A small-molecule ligand and the protein it binds are described below.
Small molecule (SMILES): Nc1ncnc2c1ncn2[C@H]1C[C@H](O)[C@@H](COP(=O)(O)O)O1

Sequence of chain 16.A:
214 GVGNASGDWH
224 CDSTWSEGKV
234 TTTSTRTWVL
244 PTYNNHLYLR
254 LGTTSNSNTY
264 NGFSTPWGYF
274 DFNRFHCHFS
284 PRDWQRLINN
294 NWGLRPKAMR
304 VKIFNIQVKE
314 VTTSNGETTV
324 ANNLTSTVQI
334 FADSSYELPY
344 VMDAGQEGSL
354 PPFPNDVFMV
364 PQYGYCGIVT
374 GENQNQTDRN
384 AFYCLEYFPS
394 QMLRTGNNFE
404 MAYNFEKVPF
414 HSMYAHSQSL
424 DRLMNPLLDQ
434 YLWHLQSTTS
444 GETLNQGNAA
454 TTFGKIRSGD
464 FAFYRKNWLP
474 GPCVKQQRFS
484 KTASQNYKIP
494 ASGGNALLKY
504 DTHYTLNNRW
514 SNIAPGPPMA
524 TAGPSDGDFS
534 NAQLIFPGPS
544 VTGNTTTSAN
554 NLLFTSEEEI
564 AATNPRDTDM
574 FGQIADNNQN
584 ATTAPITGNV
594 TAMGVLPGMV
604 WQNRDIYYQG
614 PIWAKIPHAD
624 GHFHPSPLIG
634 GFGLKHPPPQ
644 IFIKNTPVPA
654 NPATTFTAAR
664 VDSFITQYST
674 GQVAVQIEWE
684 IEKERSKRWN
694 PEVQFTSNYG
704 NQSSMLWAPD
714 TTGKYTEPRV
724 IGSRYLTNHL

Binding-site contacts:
Ligand atom C1' contacts residue PRO628 of chain 16.A at 3.9 Å (hydrophobic).
Ligand atom C6 contacts residue PRO412 of chain 16.A at 4.3 Å (hydrophobic).
Ligand atom C5 contacts residue SER629 of chain 16.A at 3.5 Å.
Ligand atom C4 contacts residue PRO412 of chain 16.A at 4.1 Å (hydrophobic).
Ligand atom N7 contacts residue ASN606 of chain 16.A at 4.2 Å.
Ligand atom C4 contacts residue PRO628 of chain 16.A at 3.0 Å (hydrophobic).
Ligand atom C8 contacts residue HIS627 of chain 16.A at 3.5 Å.
Ligand atom C2' contacts residue PRO628 of chain 16.A at 3.6 Å (hydrophobic).
Ligand atom C3' contacts residue HIS627 of chain 16.A at 4.3 Å.
Ligand atom C2 contacts residue PRO628 of chain 16.A at 3.5 Å (hydrophobic).
Ligand atom O1P contacts residue HIS625 of chain 15.A at 2.8 Å (h-bond).
Ligand atom N3 contacts residue PRO628 of chain 16.A at 3.5 Å (h-bond).
Ligand atom N1 contacts residue VAL411 of chain 16.A at 4.3 Å.
Ligand atom N9 contacts residue PRO412 of chain 16.A at 4.2 Å.
Ligand atom N7 contacts residue PRO412 of chain 16.A at 4.3 Å.
Ligand atom N1 contacts residue PRO628 of chain 16.A at 3.2 Å (h-bond).
Ligand atom O3' contacts residue PRO628 of chain 16.A at 4.1 Å.
Ligand atom C5 contacts residue PRO412 of chain 16.A at 4.2 Å (hydrophobic).
Ligand atom C8 contacts residue SER629 of chain 16.A at 4.2 Å.
Ligand atom C1' contacts residue HIS627 of chain 16.A at 4.3 Å.
Ligand atom C2 contacts residue GLY636 of chain 16.A at 3.2 Å.
Ligand atom N6 contacts residue PHE635 of chain 16.A at 3.7 Å.
Ligand atom P contacts residue HIS625 of chain 15.A at 3.9 Å.
Ligand atom N6 contacts residue SER629 of chain 16.A at 3.0 Å (h-bond).
Ligand atom N6 contacts residue GLY636 of chain 16.A at 3.2 Å (h-bond).
Ligand atom C8 contacts residue PRO628 of chain 16.A at 3.8 Å (hydrophobic).
Ligand atom N7 contacts residue PRO628 of chain 16.A at 3.3 Å (h-bond).
Ligand atom C6 contacts residue PRO628 of chain 16.A at 2.8 Å (hydrophobic).
Ligand atom N7 contacts residue SER629 of chain 16.A at 3.1 Å (h-bond).
Ligand atom C6 contacts residue SER629 of chain 16.A at 3.5 Å.
Ligand atom N9 contacts residue PRO628 of chain 16.A at 3.7 Å.
Ligand atom N1 contacts residue GLY636 of chain 16.A at 2.9 Å (h-bond).
Ligand atom N6 contacts residue GLY634 of chain 16.A at 3.8 Å.
Ligand atom C8 contacts residue PRO412 of chain 16.A at 4.3 Å (hydrophobic).
Ligand atom C2' contacts residue HIS627 of chain 16.A at 3.2 Å.
Ligand atom N7 contacts residue HIS627 of chain 16.A at 4.1 Å.
Ligand atom C5 contacts residue PRO628 of chain 16.A at 2.7 Å (hydrophobic).
Ligand atom O2P contacts residue ASP623 of chain 15.A at 3.2 Å (salt-bridge).
Ligand atom C6 contacts residue GLY636 of chain 16.A at 3.6 Å.
Ligand atom N6 contacts residue PRO628 of chain 16.A at 3.4 Å (h-bond).

Sequence of chain 15.A:
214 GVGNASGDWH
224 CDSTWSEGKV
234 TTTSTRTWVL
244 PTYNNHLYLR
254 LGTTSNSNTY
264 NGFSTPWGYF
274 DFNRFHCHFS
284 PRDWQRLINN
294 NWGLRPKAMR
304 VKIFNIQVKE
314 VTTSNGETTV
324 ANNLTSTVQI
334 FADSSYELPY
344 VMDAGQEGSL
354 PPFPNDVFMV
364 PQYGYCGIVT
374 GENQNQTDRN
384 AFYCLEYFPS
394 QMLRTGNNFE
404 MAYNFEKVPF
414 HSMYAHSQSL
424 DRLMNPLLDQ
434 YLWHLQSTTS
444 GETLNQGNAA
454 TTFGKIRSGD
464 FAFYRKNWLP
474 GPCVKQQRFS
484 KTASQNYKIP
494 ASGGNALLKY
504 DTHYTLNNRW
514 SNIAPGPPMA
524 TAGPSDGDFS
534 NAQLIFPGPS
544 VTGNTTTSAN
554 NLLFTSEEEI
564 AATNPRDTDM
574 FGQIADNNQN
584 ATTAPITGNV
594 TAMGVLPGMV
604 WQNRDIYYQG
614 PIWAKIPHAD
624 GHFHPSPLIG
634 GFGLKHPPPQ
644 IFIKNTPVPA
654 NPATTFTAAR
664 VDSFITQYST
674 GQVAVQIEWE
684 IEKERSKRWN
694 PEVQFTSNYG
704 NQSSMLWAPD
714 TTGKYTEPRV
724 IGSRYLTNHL